Sequence of chain 1.E:
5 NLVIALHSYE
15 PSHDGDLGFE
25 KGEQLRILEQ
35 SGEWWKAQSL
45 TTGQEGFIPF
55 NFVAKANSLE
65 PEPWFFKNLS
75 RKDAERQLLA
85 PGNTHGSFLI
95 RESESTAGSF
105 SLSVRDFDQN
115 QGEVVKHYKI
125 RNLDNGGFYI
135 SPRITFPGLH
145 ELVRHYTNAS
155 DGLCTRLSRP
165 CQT

Sequence of chain 1.B:
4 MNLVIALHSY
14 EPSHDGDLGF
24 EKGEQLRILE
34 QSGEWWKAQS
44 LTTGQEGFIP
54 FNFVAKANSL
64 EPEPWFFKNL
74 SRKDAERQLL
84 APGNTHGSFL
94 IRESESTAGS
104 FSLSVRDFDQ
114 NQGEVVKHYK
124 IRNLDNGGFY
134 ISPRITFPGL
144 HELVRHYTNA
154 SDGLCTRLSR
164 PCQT

Sequence of chain 1.C:
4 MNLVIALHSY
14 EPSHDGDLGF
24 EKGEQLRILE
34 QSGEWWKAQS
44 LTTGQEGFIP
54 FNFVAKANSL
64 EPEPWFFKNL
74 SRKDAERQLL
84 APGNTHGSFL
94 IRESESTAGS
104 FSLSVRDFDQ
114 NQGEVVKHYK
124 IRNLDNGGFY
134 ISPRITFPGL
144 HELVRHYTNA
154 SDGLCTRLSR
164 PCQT

The protein below binds the small molecule below.
Small molecule (SMILES): CC(C)[C@H](NC(=O)[C@H](Cc1ccc(O)cc1)NC(=O)[C@H](CC(=O)O)NC(=O)[C@H](Cc1ccc(OP(=O)(O)O)cc1)NC(=O)[C@@H](N)CC(=O)O)C(=O)N[C@H](C=O)CC1=NC=NC1

Binding-site contacts:
Ligand atom N contacts residue HIS121 of chain 1.B at 3.1 Å (h-bond).
Ligand atom O3P contacts residue GLU98 of chain 1.B at 2.6 Å (salt-bridge).
Ligand atom CD2 contacts residue HIS17 of chain 1.C at 3.5 Å.
Ligand atom CD2 contacts residue HIS121 of chain 1.B at 3.2 Å.
Ligand atom OD1 contacts residue LYS120 of chain 1.B at 3.7 Å.
Ligand atom OH contacts residue SER105 of chain 1.B at 3.2 Å (h-bond).
Ligand atom CE2 contacts residue HIS17 of chain 1.C at 3.4 Å.
Ligand atom CG2 contacts residue SER135 of chain 1.B at 3.5 Å.
Ligand atom CG1 contacts residue GLY156 of chain 1.B at 3.4 Å.
Ligand atom OH contacts residue SER97 of chain 1.B at 3.4 Å (h-bond).
Ligand atom P contacts residue ARG95 of chain 1.B at 3.1 Å.
Ligand atom CZ contacts residue LYS123 of chain 1.B at 3.6 Å.
Ligand atom P contacts residue SER105 of chain 1.B at 3.6 Å.
Ligand atom CG contacts residue LYS120 of chain 1.B at 3.4 Å.
Ligand atom OD2 contacts residue HIS121 of chain 1.B at 2.8 Å (h-bond).
Ligand atom O1P contacts residue GLU98 of chain 1.B at 3.6 Å.
Ligand atom CG1 contacts residue ARG137 of chain 1.B at 3.3 Å.
Ligand atom CB contacts residue HIS121 of chain 1.B at 3.4 Å.
Ligand atom CA contacts residue GLY156 of chain 1.B at 3.0 Å.
Ligand atom OD2 contacts residue LYS120 of chain 1.B at 3.1 Å.
Ligand atom O3P contacts residue ARG95 of chain 1.B at 2.5 Å (salt-bridge).
Ligand atom OH contacts residue SER99 of chain 1.B at 3.2 Å (h-bond).
Ligand atom CB contacts residue TYR122 of chain 1.B at 3.6 Å (hydrophobic).
Ligand atom O1P contacts residue SER99 of chain 1.B at 3.4 Å (h-bond).
Ligand atom O contacts residue TYR122 of chain 1.B at 3.4 Å.
Ligand atom CZ contacts residue ILE134 of chain 1.B at 3.5 Å (hydrophobic).
Ligand atom O2P contacts residue ARG95 of chain 1.B at 2.5 Å (salt-bridge).
Ligand atom O2P contacts residue ARG75 of chain 1.B at 2.8 Å (salt-bridge).
Ligand atom CZ contacts residue ARG75 of chain 1.B at 3.6 Å.
Ligand atom O3P contacts residue SER105 of chain 1.B at 3.2 Å (h-bond).
Ligand atom OH contacts residue ILE134 of chain 1.B at 3.4 Å (h-bond).
Ligand atom O3P contacts residue SER97 of chain 1.B at 3.4 Å (h-bond).
Ligand atom N contacts residue TYR122 of chain 1.B at 3.4 Å.
Ligand atom O contacts residue GLY156 of chain 1.B at 3.3 Å (h-bond).
Ligand atom CE2 contacts residue ARG75 of chain 1.B at 3.5 Å.
Ligand atom O contacts residue ARG75 of chain 1.B at 2.8 Å (salt-bridge).
Ligand atom N contacts residue GLY156 of chain 1.B at 3.3 Å (h-bond).
Ligand atom NE2 contacts residue LYS120 of chain 1.B at 3.6 Å.
Ligand atom CD2 contacts residue LYS123 of chain 1.B at 3.6 Å.
Ligand atom C contacts residue GLY156 of chain 1.B at 3.5 Å.